A small-molecule ligand and the protein it binds are described below.
Small molecule (SMILES): CC(C)C[C@H](NC(=O)[C@@H]1CCCN1C(=O)[C@H](Cc1ccc(O)cc1)NC(=O)[C@@H](N)CCCN=C(N)N)C(=O)N[C@H](C(=O)N[C@@H](Cc1ccccc1)C(=O)NCC(=O)N[C@@H](CC1=CN=C2C=CC=CC12)C(=O)O)[C@@H](C)O

Sequence of chain 2.A:
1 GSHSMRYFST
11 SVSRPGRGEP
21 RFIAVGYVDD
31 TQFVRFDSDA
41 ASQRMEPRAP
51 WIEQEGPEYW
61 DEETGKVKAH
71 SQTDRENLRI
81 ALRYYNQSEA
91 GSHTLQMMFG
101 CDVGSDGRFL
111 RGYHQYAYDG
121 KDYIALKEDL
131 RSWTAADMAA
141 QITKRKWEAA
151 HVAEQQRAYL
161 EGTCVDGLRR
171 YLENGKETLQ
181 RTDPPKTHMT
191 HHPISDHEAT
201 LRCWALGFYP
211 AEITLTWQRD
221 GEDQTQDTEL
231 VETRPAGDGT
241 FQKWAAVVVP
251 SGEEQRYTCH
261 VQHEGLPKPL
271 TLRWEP

Binding-site contacts:
Ligand atom N contacts residue TYR7 of chain 2.A at 3.4 Å (h-bond).
Ligand atom O contacts residue LYS146 of chain 2.A at 2.8 Å (salt-bridge).
Ligand atom OXT contacts residue LYS146 of chain 2.A at 3.4 Å.
Ligand atom O contacts residue LYS66 of chain 2.A at 2.7 Å (salt-bridge).
Ligand atom OXT contacts residue TYR84 of chain 2.A at 2.7 Å (h-bond).
Ligand atom CH2 contacts residue TYR123 of chain 2.A at 3.5 Å (hydrophobic).
Ligand atom CG contacts residue ASN77 of chain 2.A at 3.5 Å.
Ligand atom C contacts residue TYR159 of chain 2.A at 3.4 Å (hydrophobic).
Ligand atom CZ contacts residue HIS70 of chain 2.A at 3.4 Å.
Ligand atom CD1 contacts residue ASN77 of chain 2.A at 3.2 Å.
Ligand atom CE3 contacts residue TYR123 of chain 2.A at 3.5 Å (hydrophobic).
Ligand atom C contacts residue TYR7 of chain 2.A at 3.5 Å (hydrophobic).
Ligand atom OXT contacts residue THR143 of chain 2.A at 2.9 Å (h-bond).
Ligand atom NE contacts residue GLU63 of chain 2.A at 2.9 Å (salt-bridge).
Ligand atom N contacts residue GLU63 of chain 2.A at 2.7 Å (salt-bridge).
Ligand atom O contacts residue TYR7 of chain 2.A at 3.3 Å.
Ligand atom CZ contacts residue GLU63 of chain 2.A at 3.0 Å.
Ligand atom O contacts residue GLN156 of chain 2.A at 2.9 Å (h-bond).
Ligand atom CE1 contacts residue GLN156 of chain 2.A at 3.3 Å.
Ligand atom OG1 contacts residue HIS70 of chain 2.A at 3.3 Å.
Ligand atom NH2 contacts residue GLU63 of chain 2.A at 2.5 Å (salt-bridge).
Ligand atom C contacts residue TYR84 of chain 2.A at 3.5 Å (hydrophobic).
Ligand atom CZ2 contacts residue TYR123 of chain 2.A at 3.5 Å (hydrophobic).
Ligand atom NE contacts residue TYR59 of chain 2.A at 3.4 Å.
Ligand atom CE2 contacts residue HIS70 of chain 2.A at 3.4 Å.
Ligand atom NH2 contacts residue GLU62 of chain 2.A at 3.0 Å (salt-bridge).
Ligand atom N contacts residue LYS66 of chain 2.A at 3.2 Å (salt-bridge).
Ligand atom OH contacts residue HIS70 of chain 2.A at 2.5 Å (h-bond).
Ligand atom CH2 contacts residue LEU95 of chain 2.A at 3.5 Å (hydrophobic).
Ligand atom O contacts residue TRP147 of chain 2.A at 2.7 Å (h-bond).
Ligand atom O contacts residue TYR159 of chain 2.A at 2.4 Å (h-bond).
Ligand atom N contacts residue TYR171 of chain 2.A at 3.3 Å (h-bond).
Ligand atom O contacts residue THR73 of chain 2.A at 3.4 Å.
Ligand atom NH1 contacts residue GLU62 of chain 2.A at 3.3 Å (salt-bridge).
Ligand atom CZ contacts residue GLN155 of chain 2.A at 3.4 Å.
Ligand atom N contacts residue MET5 of chain 2.A at 3.3 Å.
Ligand atom CB contacts residue ASN77 of chain 2.A at 3.4 Å.
Ligand atom N contacts residue ASN77 of chain 2.A at 2.8 Å (h-bond).
Ligand atom CB contacts residue GLU63 of chain 2.A at 3.3 Å.
Ligand atom O contacts residue TYR84 of chain 2.A at 3.5 Å (h-bond).